Sequence of chain 1.A:
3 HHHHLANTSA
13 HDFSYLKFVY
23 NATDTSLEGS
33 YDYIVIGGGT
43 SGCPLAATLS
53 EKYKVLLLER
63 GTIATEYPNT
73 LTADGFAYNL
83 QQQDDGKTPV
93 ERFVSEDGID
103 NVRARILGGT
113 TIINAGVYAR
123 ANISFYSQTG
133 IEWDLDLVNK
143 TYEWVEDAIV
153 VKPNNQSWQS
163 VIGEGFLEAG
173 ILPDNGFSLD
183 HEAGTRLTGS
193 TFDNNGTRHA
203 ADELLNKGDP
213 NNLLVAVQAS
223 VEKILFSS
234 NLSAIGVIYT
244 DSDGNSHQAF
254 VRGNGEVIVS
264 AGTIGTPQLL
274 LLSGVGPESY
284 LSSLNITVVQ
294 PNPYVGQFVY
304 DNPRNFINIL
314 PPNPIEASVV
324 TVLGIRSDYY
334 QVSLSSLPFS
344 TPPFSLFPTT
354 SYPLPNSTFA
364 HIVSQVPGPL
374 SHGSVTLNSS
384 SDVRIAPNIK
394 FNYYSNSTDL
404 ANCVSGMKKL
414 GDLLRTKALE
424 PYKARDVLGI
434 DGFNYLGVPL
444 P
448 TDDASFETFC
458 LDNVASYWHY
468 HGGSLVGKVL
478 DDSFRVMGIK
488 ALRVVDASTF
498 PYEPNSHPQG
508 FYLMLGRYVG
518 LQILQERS

Binding-site contacts:
Ligand atom C8 contacts residue VAL219 of chain 1.A at 3.7 Å (hydrophobic).
Ligand atom C1 contacts residue SER245 of chain 1.A at 3.7 Å.
Ligand atom O4 contacts residue ASP246 of chain 1.A at 4.5 Å.
Ligand atom O7 contacts residue ASN23 of chain 1.A at 3.2 Å (h-bond).
Ligand atom C4 contacts residue SER245 of chain 1.A at 4.0 Å.
Ligand atom C5 contacts residue SER245 of chain 1.A at 3.5 Å.
Ligand atom C1 contacts residue THR25 of chain 1.A at 4.1 Å.
Ligand atom C7 contacts residue ASN23 of chain 1.A at 3.3 Å.
Ligand atom C8 contacts residue GLN220 of chain 1.A at 3.4 Å.
Ligand atom C3 contacts residue ASN23 of chain 1.A at 3.8 Å.
Ligand atom C4 contacts residue ASN23 of chain 1.A at 4.2 Å.
Ligand atom O6 contacts residue THR25 of chain 1.A at 3.8 Å.
Ligand atom N2 contacts residue SER245 of chain 1.A at 4.4 Å.
Ligand atom N2 contacts residue ASN23 of chain 1.A at 2.9 Å (h-bond).
Ligand atom C1 contacts residue ASN23 of chain 1.A at 1.4 Å.
Ligand atom O5 contacts residue THR25 of chain 1.A at 3.9 Å.
Ligand atom O3 contacts residue GLN220 of chain 1.A at 3.9 Å.
Ligand atom O5 contacts residue ASN23 of chain 1.A at 2.3 Å (h-bond).
Ligand atom C7 contacts residue GLN220 of chain 1.A at 3.5 Å.
Ligand atom C8 contacts residue ASN23 of chain 1.A at 4.4 Å.
Ligand atom C3 contacts residue GLN220 of chain 1.A at 3.6 Å.
Ligand atom C2 contacts residue ASN23 of chain 1.A at 2.4 Å.
Ligand atom O5 contacts residue SER245 of chain 1.A at 4.0 Å.
Ligand atom C1 contacts residue GLN220 of chain 1.A at 4.2 Å.
Ligand atom O4 contacts residue SER245 of chain 1.A at 4.1 Å.
Ligand atom O6 contacts residue ASP246 of chain 1.A at 2.7 Å (salt-bridge).
Ligand atom C2 contacts residue GLN220 of chain 1.A at 3.6 Å.
Ligand atom C6 contacts residue ASP246 of chain 1.A at 3.7 Å.
Ligand atom C2 contacts residue SER245 of chain 1.A at 4.1 Å.
Ligand atom C5 contacts residue THR25 of chain 1.A at 4.3 Å.
Ligand atom C8 contacts residue THR64 of chain 1.A at 3.4 Å.
Ligand atom C3 contacts residue SER245 of chain 1.A at 3.7 Å.
Ligand atom C5 contacts residue ASN23 of chain 1.A at 3.6 Å.
Ligand atom N2 contacts residue GLN220 of chain 1.A at 2.7 Å (h-bond).
Ligand atom C5 contacts residue ASP246 of chain 1.A at 4.1 Å.

The protein below binds the small molecule below.
Small molecule (SMILES): CC(=O)N[C@@H]1[C@@H](O)[C@H](O)[C@@H](CO)O[C@H]1O